Binding-site contacts:
Ligand atom CA contacts residue PHE45 of chain 53.U at 3.6 Å (hydrophobic).
Ligand atom OD1 contacts residue ALA874 of chain 53.T at 3.7 Å.
Ligand atom CG2 contacts residue TYR636 of chain 53.T at 3.4 Å (hydrophobic).
Ligand atom N contacts residue ARG46 of chain 53.U at 3.5 Å (salt-bridge).
Ligand atom OD1 contacts residue ALA762 of chain 53.T at 3.5 Å.
Ligand atom CZ contacts residue PHE633 of chain 53.T at 3.7 Å (hydrophobic).
Ligand atom O contacts residue ASN47 of chain 53.U at 3.3 Å (h-bond).
Ligand atom N contacts residue GLY42 of chain 53.U at 3.2 Å (h-bond).
Ligand atom CA contacts residue ASN47 of chain 53.U at 3.8 Å.
Ligand atom N contacts residue PHE45 of chain 53.U at 3.4 Å (h-bond).
Ligand atom O contacts residue ARG46 of chain 53.U at 3.5 Å (salt-bridge).
Ligand atom N contacts residue TYR636 of chain 53.T at 3.8 Å.
Ligand atom CZ contacts residue ASN634 of chain 53.T at 3.8 Å.
Ligand atom CA contacts residue GLU911 of chain 53.T at 3.8 Å.
Ligand atom CB contacts residue PHE45 of chain 53.U at 3.3 Å (hydrophobic).
Ligand atom CD1 contacts residue LEU637 of chain 53.T at 3.7 Å (hydrophobic).
Ligand atom C contacts residue GLU911 of chain 53.T at 3.3 Å.
Ligand atom O contacts residue GLY42 of chain 53.U at 2.9 Å (h-bond).
Ligand atom O contacts residue GLU911 of chain 53.T at 3.1 Å (salt-bridge).
Ligand atom OD2 contacts residue SER871 of chain 53.T at 3.2 Å (h-bond).
Ligand atom CD1 contacts residue ASN634 of chain 53.T at 3.6 Å.
Ligand atom CG1 contacts residue GLU911 of chain 53.T at 3.7 Å.
Ligand atom CB contacts residue GLY42 of chain 53.U at 3.7 Å.
Ligand atom O contacts residue ARG666 of chain 53.T at 3.1 Å (salt-bridge).
Ligand atom CA contacts residue TYR636 of chain 53.T at 3.7 Å (hydrophobic).
Ligand atom CD1 contacts residue SER21 of chain 53.U at 3.6 Å.
Ligand atom O contacts residue TYR636 of chain 53.T at 3.1 Å (h-bond).
Ligand atom CE1 contacts residue ASN634 of chain 53.T at 3.4 Å.
Ligand atom O contacts residue TYR636 of chain 53.T at 3.5 Å (h-bond).
Ligand atom CG2 contacts residue LEU637 of chain 53.T at 3.8 Å (hydrophobic).
Ligand atom ND2 contacts residue ARG666 of chain 53.T at 3.4 Å (salt-bridge).
Ligand atom N contacts residue ASN47 of chain 53.U at 3.8 Å.
Ligand atom CB contacts residue GLY42 of chain 53.U at 3.5 Å.
Ligand atom C contacts residue GLY42 of chain 53.U at 3.5 Å.
Ligand atom CD1 contacts residue ALA20 of chain 53.U at 3.7 Å (hydrophobic).
Ligand atom OD2 contacts residue PRO864 of chain 53.T at 3.7 Å.
Ligand atom N contacts residue SER871 of chain 53.T at 3.5 Å (h-bond).
Ligand atom CA contacts residue GLY42 of chain 53.U at 3.6 Å.
Ligand atom CD1 contacts residue ARG33 of chain 53.U at 3.8 Å.
Ligand atom OD1 contacts residue ARG862 of chain 53.T at 3.1 Å.

Sequence of chain 53.T:
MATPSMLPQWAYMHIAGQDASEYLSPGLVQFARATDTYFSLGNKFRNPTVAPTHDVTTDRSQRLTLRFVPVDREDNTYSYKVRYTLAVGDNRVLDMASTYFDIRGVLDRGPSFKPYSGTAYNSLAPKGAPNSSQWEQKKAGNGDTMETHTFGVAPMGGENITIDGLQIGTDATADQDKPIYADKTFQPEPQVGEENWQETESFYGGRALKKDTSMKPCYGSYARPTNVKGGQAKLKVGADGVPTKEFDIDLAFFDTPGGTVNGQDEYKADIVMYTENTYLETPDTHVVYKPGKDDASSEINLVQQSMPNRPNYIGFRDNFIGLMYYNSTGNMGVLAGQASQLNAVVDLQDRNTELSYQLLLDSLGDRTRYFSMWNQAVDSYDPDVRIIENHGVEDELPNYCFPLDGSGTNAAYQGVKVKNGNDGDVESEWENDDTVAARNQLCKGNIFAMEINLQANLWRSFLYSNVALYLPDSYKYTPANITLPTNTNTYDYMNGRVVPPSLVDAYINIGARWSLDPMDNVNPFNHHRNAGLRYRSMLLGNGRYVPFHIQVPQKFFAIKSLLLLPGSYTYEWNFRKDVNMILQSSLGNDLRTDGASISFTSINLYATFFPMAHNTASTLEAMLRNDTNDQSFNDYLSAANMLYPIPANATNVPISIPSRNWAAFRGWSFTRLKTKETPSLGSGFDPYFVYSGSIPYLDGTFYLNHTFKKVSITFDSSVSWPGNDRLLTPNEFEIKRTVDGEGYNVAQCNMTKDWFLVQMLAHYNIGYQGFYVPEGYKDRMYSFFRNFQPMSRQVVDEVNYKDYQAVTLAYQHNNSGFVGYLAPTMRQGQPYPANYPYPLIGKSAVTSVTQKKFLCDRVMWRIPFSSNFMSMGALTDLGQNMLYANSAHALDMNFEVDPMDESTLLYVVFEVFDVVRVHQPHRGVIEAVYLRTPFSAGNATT

A small-molecule ligand and the protein it binds are described below.
Small molecule (SMILES): CC[C@H](C)[C@H](NC(=O)[C@@H](N)CC(=O)O)C(=O)N[C@@H](CC(N)=O)C(=O)N[C@@H](Cc1ccccc1)C(=O)N[C@@H](CO)C(=O)N[C@@H](CO)C(=O)N[C@H](C=O)CC(C)C

Sequence of chain 53.U:
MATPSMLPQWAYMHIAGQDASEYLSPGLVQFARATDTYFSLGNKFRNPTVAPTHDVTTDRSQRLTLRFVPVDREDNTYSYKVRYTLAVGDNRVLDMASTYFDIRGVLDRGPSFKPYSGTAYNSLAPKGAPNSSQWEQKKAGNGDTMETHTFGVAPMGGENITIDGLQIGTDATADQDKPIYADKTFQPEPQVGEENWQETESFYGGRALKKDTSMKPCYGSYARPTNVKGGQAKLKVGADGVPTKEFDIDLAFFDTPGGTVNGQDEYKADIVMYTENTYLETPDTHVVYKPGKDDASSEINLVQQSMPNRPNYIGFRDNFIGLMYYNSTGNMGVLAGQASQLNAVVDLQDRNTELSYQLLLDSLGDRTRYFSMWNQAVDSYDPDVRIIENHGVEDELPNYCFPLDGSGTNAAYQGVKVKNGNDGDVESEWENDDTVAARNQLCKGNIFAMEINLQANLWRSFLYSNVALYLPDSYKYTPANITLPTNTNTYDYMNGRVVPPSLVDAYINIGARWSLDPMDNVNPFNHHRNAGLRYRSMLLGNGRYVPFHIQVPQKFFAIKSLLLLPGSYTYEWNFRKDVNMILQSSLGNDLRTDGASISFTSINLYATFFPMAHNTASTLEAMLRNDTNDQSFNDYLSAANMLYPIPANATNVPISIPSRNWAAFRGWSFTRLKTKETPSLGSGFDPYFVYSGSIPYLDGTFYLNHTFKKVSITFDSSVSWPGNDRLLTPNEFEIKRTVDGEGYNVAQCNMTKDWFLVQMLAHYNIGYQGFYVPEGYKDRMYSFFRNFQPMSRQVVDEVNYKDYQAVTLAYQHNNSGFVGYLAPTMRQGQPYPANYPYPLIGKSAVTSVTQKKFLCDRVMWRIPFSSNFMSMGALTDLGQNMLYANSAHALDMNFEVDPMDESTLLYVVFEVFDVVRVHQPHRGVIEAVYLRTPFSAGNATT